Sequence of chain 1.A:
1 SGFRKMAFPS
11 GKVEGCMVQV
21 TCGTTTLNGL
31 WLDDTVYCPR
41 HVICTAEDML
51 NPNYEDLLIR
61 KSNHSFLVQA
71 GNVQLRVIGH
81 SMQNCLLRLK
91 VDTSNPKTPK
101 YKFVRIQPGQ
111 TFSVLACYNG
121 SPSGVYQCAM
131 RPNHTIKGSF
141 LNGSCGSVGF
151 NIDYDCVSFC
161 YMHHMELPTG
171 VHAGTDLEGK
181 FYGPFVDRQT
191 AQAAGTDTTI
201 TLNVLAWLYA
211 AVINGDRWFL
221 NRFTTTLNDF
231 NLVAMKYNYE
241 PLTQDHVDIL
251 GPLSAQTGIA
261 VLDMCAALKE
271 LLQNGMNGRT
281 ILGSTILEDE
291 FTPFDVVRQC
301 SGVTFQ

A protein and the small-molecule ligand that binds it are described below.
Small molecule (SMILES): O=C(Cn1nnc2ccccc21)N(Cc1ccsc1)c1ccc(-c2cccnc2)cc1

Binding-site contacts:
Ligand atom S17 contacts residue ASP187 of chain 1.A at 3.5 Å.
Ligand atom C08 contacts residue GLU166 of chain 1.A at 3.6 Å.
Ligand atom C10 contacts residue GLU166 of chain 1.A at 3.7 Å.
Ligand atom C16 contacts residue HIS164 of chain 1.A at 3.4 Å.
Ligand atom C08 contacts residue LEU141 of chain 1.A at 3.6 Å (hydrophobic).
Ligand atom C15 contacts residue MET165 of chain 1.A at 3.8 Å (hydrophobic).
Ligand atom C08 contacts residue ASN142 of chain 1.A at 3.5 Å.
Ligand atom N11 contacts residue HIS163 of chain 1.A at 2.9 Å (h-bond).
Ligand atom C27 contacts residue ALA46 of chain 1.A at 3.4 Å (hydrophobic).
Ligand atom O01 contacts residue GLU166 of chain 1.A at 2.9 Å (salt-bridge).
Ligand atom C31 contacts residue HIS41 of chain 1.A at 3.8 Å.
Ligand atom C16 contacts residue MET165 of chain 1.A at 3.4 Å (hydrophobic).
Ligand atom C27 contacts residue THR25 of chain 1.A at 3.8 Å.
Ligand atom C09 contacts residue GLU166 of chain 1.A at 3.4 Å.
Ligand atom C18 contacts residue MET165 of chain 1.A at 3.8 Å (hydrophobic).
Ligand atom C09 contacts residue LEU141 of chain 1.A at 3.6 Å (hydrophobic).
Ligand atom C29 contacts residue MET49 of chain 1.A at 3.7 Å (hydrophobic).
Ligand atom C08 contacts residue PHE140 of chain 1.A at 3.7 Å (hydrophobic).
Ligand atom C15 contacts residue GLN189 of chain 1.A at 3.4 Å.
Ligand atom C07 contacts residue ASN142 of chain 1.A at 3.6 Å.
Ligand atom N12 contacts residue MET165 of chain 1.A at 3.6 Å.
Ligand atom N12 contacts residue CYS145 of chain 1.A at 3.4 Å (h-bond).
Ligand atom N28 contacts residue CYS44 of chain 1.A at 3.2 Å (h-bond).
Ligand atom N28 contacts residue THR25 of chain 1.A at 3.8 Å.
Ligand atom N28 contacts residue ALA46 of chain 1.A at 3.8 Å.
Ligand atom C18 contacts residue VAL186 of chain 1.A at 3.6 Å (hydrophobic).
Ligand atom N12 contacts residue GLU166 of chain 1.A at 3.6 Å (salt-bridge).
Ligand atom N11 contacts residue GLU166 of chain 1.A at 3.7 Å.
Ligand atom C18 contacts residue ASP187 of chain 1.A at 3.5 Å.
Ligand atom C09 contacts residue PHE140 of chain 1.A at 3.4 Å (hydrophobic).
Ligand atom S17 contacts residue MET165 of chain 1.A at 3.7 Å.
Ligand atom C27 contacts residue THR45 of chain 1.A at 3.7 Å.
Ligand atom N12 contacts residue HIS163 of chain 1.A at 3.4 Å (h-bond).
Ligand atom C14 contacts residue GLN189 of chain 1.A at 3.5 Å.
Ligand atom N28 contacts residue THR45 of chain 1.A at 3.7 Å.
Ligand atom O01 contacts residue MET165 of chain 1.A at 3.4 Å.
Ligand atom C18 contacts residue ARG188 of chain 1.A at 3.5 Å.
Ligand atom C26 contacts residue ALA46 of chain 1.A at 3.8 Å (hydrophobic).
Ligand atom C19 contacts residue GLN189 of chain 1.A at 3.0 Å.
Ligand atom C19 contacts residue GOL1 of chain 1.C at 3.6 Å.

Sequence of chain 2.A:
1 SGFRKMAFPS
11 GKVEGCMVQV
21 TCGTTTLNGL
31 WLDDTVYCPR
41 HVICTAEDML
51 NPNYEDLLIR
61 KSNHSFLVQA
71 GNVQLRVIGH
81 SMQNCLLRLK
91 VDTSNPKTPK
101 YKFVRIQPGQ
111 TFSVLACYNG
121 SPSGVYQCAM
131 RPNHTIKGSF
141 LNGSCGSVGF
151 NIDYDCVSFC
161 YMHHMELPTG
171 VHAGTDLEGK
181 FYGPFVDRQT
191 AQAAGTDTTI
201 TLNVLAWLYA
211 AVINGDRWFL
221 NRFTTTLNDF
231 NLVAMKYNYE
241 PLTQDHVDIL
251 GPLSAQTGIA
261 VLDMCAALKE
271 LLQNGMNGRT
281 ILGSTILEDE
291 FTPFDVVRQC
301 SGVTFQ